Sequence of chain 1.C:
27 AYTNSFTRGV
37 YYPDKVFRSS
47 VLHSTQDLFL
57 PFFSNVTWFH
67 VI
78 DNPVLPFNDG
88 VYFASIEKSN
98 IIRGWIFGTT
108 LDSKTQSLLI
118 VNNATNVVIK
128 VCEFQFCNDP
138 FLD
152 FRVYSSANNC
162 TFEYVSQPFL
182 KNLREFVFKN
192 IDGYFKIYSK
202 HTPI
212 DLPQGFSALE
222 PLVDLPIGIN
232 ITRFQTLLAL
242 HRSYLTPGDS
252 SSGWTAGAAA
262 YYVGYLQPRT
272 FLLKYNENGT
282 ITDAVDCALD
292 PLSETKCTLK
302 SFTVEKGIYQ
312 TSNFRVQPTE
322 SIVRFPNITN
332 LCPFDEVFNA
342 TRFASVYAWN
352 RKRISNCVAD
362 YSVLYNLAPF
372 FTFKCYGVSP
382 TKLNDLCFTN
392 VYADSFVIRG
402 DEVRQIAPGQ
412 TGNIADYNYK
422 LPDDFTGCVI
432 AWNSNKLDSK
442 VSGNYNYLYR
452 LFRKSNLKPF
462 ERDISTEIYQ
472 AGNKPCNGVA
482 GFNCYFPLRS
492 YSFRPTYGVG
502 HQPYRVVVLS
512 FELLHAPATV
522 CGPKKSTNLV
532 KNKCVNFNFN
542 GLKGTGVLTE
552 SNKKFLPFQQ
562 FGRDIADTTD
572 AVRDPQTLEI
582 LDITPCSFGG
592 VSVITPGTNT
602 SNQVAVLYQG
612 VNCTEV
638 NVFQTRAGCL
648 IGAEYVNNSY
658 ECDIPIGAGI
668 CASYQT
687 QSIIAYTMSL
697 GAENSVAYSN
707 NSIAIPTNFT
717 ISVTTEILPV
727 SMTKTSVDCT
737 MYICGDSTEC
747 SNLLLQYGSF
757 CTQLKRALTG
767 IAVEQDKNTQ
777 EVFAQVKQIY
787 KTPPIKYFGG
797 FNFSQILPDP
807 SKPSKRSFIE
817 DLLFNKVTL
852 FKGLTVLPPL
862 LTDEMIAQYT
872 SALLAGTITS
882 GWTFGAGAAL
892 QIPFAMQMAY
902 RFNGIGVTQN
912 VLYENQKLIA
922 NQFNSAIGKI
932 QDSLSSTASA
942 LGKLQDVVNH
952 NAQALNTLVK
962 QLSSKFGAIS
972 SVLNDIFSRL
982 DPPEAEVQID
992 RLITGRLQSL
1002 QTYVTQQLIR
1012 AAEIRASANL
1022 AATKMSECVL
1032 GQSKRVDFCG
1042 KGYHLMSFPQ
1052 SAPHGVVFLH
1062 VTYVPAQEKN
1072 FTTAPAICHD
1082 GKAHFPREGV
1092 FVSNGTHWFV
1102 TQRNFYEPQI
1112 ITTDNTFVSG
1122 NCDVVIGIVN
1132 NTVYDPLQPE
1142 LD

The small molecule below binds the protein below.
Small molecule (SMILES): CC(=O)N[C@@H]1[C@@H](O)[C@H](O)[C@@H](CO)O[C@H]1O

Binding-site contacts:
Ligand atom N2 contacts residue GLU278 of chain 1.C at 2.4 Å (salt-bridge).
Ligand atom C4 contacts residue ASN279 of chain 1.C at 4.2 Å.
Ligand atom C1 contacts residue ASN279 of chain 1.C at 1.4 Å.
Ligand atom O7 contacts residue ASN279 of chain 1.C at 4.2 Å.
Ligand atom C5 contacts residue ASN279 of chain 1.C at 3.7 Å.
Ligand atom O5 contacts residue GLU278 of chain 1.C at 4.3 Å.
Ligand atom C7 contacts residue ASN279 of chain 1.C at 3.7 Å.
Ligand atom C7 contacts residue GLU278 of chain 1.C at 3.2 Å.
Ligand atom O7 contacts residue GLU278 of chain 1.C at 4.3 Å.
Ligand atom C2 contacts residue GLU278 of chain 1.C at 3.2 Å.
Ligand atom C1 contacts residue GLU278 of chain 1.C at 2.9 Å.
Ligand atom O5 contacts residue ASN279 of chain 1.C at 2.4 Å (h-bond).
Ligand atom N2 contacts residue ASN279 of chain 1.C at 2.9 Å (h-bond).
Ligand atom C8 contacts residue GLU278 of chain 1.C at 3.4 Å.
Ligand atom C3 contacts residue ASN279 of chain 1.C at 3.8 Å.
Ligand atom C3 contacts residue GLU278 of chain 1.C at 4.1 Å.
Ligand atom C2 contacts residue ASN279 of chain 1.C at 2.5 Å.